Sequence of chain 32.A:
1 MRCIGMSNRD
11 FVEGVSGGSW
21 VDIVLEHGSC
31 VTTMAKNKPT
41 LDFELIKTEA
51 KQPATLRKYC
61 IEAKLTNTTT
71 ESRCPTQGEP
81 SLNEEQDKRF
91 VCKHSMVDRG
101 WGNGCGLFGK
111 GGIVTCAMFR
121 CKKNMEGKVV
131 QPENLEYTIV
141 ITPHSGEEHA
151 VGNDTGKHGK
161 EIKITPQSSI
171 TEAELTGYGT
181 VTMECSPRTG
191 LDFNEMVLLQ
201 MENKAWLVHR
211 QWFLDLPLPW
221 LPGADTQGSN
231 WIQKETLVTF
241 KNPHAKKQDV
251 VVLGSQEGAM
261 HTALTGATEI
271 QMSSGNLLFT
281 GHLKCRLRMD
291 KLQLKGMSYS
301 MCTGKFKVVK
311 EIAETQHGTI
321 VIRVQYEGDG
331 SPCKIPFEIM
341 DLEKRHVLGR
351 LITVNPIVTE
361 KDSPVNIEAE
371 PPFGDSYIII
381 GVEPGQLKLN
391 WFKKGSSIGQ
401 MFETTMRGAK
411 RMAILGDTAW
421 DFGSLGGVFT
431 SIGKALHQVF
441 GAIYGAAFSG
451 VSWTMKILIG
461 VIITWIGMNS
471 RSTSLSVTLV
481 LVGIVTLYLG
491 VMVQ

This small molecule binds to this protein.
Small molecule (SMILES): CC(=O)N[C@@H]1[C@@H](O)[C@H](O)[C@@H](CO)O[C@H]1O

Binding-site contacts:
Ligand atom C8 contacts residue MET118 of chain 32.A at 3.8 Å (hydrophobic).
Ligand atom O7 contacts residue ASN67 of chain 32.A at 3.0 Å (h-bond).
Ligand atom O7 contacts residue MET118 of chain 32.A at 3.5 Å.
Ligand atom C4 contacts residue ASN67 of chain 32.A at 4.2 Å.
Ligand atom N2 contacts residue ASN67 of chain 32.A at 2.9 Å (h-bond).
Ligand atom C8 contacts residue PHE90 of chain 32.A at 4.0 Å (hydrophobic).
Ligand atom C1 contacts residue ASN67 of chain 32.A at 1.4 Å.
Ligand atom C2 contacts residue ASN67 of chain 32.A at 2.5 Å.
Ligand atom C8 contacts residue ASN67 of chain 32.A at 4.0 Å.
Ligand atom C3 contacts residue ASN67 of chain 32.A at 3.8 Å.
Ligand atom C7 contacts residue ASN67 of chain 32.A at 3.2 Å.
Ligand atom C5 contacts residue ASN67 of chain 32.A at 3.7 Å.
Ligand atom C7 contacts residue MET118 of chain 32.A at 4.0 Å (hydrophobic).
Ligand atom O5 contacts residue ASN67 of chain 32.A at 2.4 Å (h-bond).